The protein below binds the small molecule below.
Small molecule (SMILES): Nc1nc2c(ncn2[C@@H]2O[C@H](CO[P](=O)(O)O[P](=O)(O)CP(=O)(O)O)[C@@H](O)[C@H]2O)c(=O)[nH]1

Sequence of chain 1.B:
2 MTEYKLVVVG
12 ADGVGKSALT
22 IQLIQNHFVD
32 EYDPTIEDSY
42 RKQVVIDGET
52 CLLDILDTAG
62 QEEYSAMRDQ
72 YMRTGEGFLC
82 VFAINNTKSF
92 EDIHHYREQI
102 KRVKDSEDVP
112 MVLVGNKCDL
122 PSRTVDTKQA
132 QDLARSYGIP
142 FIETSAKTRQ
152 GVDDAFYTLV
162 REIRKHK

Binding-site contacts:
Ligand atom O1B contacts residue GLY16 of chain 1.B at 3.2 Å (h-bond).
Ligand atom C3B contacts residue GLY14 of chain 1.B at 3.4 Å.
Ligand atom N7 contacts residue ASN117 of chain 1.B at 3.0 Å (h-bond).
Ligand atom O2' contacts residue ASP31 of chain 1.B at 3.2 Å (salt-bridge).
Ligand atom N2 contacts residue LEU121 of chain 1.B at 3.5 Å.
Ligand atom O1B contacts residue LYS17 of chain 1.B at 2.8 Å (salt-bridge).
Ligand atom O2' contacts residue VAL30 of chain 1.B at 2.7 Å (h-bond).
Ligand atom PB contacts residue MG1 of chain 1.G at 3.3 Å.
Ligand atom O6 contacts residue ALA147 of chain 1.B at 2.8 Å (h-bond).
Ligand atom O1G contacts residue THR36 of chain 1.B at 2.8 Å (h-bond).
Ligand atom O6 contacts residue ASN117 of chain 1.B at 3.3 Å (h-bond).
Ligand atom PG contacts residue MG1 of chain 1.G at 3.2 Å.
Ligand atom PG contacts residue ASP13 of chain 1.B at 3.5 Å.
Ligand atom O3' contacts residue ASP31 of chain 1.B at 2.8 Å (salt-bridge).
Ligand atom O1B contacts residue GLY14 of chain 1.B at 3.3 Å (h-bond).
Ligand atom C8 contacts residue ALA19 of chain 1.B at 3.5 Å (hydrophobic).
Ligand atom O6 contacts residue LYS118 of chain 1.B at 3.3 Å.
Ligand atom O2B contacts residue SER18 of chain 1.B at 3.0 Å (h-bond).
Ligand atom O3G contacts residue ASP13 of chain 1.B at 2.6 Å (salt-bridge).
Ligand atom N1 contacts residue ASP120 of chain 1.B at 2.8 Å (salt-bridge).
Ligand atom O6 contacts residue ASP120 of chain 1.B at 3.5 Å (salt-bridge).
Ligand atom O3A contacts residue GLY16 of chain 1.B at 3.1 Å (h-bond).
Ligand atom C3B contacts residue MG1 of chain 1.G at 3.5 Å.
Ligand atom O3G contacts residue PRO35 of chain 1.B at 3.3 Å.
Ligand atom O2G contacts residue GLY61 of chain 1.B at 2.8 Å (h-bond).
Ligand atom O2' contacts residue PHE29 of chain 1.B at 3.3 Å.
Ligand atom O6 contacts residue SER146 of chain 1.B at 3.5 Å.
Ligand atom C8 contacts residue GLY16 of chain 1.B at 3.5 Å.
Ligand atom O2G contacts residue LYS17 of chain 1.B at 2.7 Å (salt-bridge).
Ligand atom O2B contacts residue LYS17 of chain 1.B at 3.5 Å (salt-bridge).
Ligand atom O2B contacts residue MG1 of chain 1.G at 2.1 Å.
Ligand atom C2' contacts residue VAL30 of chain 1.B at 3.5 Å (hydrophobic).
Ligand atom N2 contacts residue ASP120 of chain 1.B at 2.8 Å (salt-bridge).
Ligand atom O1A contacts residue ALA19 of chain 1.B at 2.8 Å (h-bond).
Ligand atom O4' contacts residue LYS118 of chain 1.B at 3.2 Å (salt-bridge).
Ligand atom O2G contacts residue ASP13 of chain 1.B at 3.4 Å.
Ligand atom O1A contacts residue GLY16 of chain 1.B at 3.5 Å.
Ligand atom O1G contacts residue MG1 of chain 1.G at 2.0 Å.
Ligand atom O1A contacts residue SER18 of chain 1.B at 3.4 Å (h-bond).
Ligand atom O1B contacts residue VAL15 of chain 1.B at 3.3 Å (h-bond).